Binding-site contacts:
Ligand atom C5 contacts residue ALA196 of chain 1.D at 4.3 Å (hydrophobic).
Ligand atom C6 contacts residue LEU194 of chain 1.D at 3.5 Å (hydrophobic).
Ligand atom C3 contacts residue ASP195 of chain 1.D at 3.8 Å.
Ligand atom O6 contacts residue LEU194 of chain 1.D at 4.5 Å.
Ligand atom C6 contacts residue PRO197 of chain 1.D at 4.0 Å (hydrophobic).
Ligand atom O2 contacts residue ASP195 of chain 1.D at 3.2 Å (salt-bridge).
Ligand atom O3 contacts residue ASP195 of chain 1.D at 2.5 Å (salt-bridge).
Ligand atom O5 contacts residue ASP195 of chain 1.D at 4.2 Å.
Ligand atom C6 contacts residue ALA196 of chain 1.D at 4.0 Å (hydrophobic).
Ligand atom C4 contacts residue ASP195 of chain 1.D at 3.6 Å.
Ligand atom C6 contacts residue ALA196 of chain 1.D at 4.1 Å (hydrophobic).
Ligand atom C4 contacts residue ASP195 of chain 1.D at 3.9 Å.
Ligand atom O4 contacts residue PRO197 of chain 1.D at 3.8 Å.
Ligand atom O4 contacts residue ALA196 of chain 1.D at 4.1 Å.
Ligand atom C6 contacts residue ASP195 of chain 1.D at 4.2 Å.
Ligand atom C2 contacts residue ASP195 of chain 1.D at 4.0 Å.
Ligand atom O4 contacts residue ASP195 of chain 1.D at 4.3 Å.
Ligand atom O4 contacts residue LEU194 of chain 1.D at 4.0 Å.
Ligand atom C1 contacts residue ASP195 of chain 1.D at 4.1 Å.
Ligand atom C4 contacts residue ALA196 of chain 1.D at 4.4 Å (hydrophobic).
Ligand atom C3 contacts residue ASP195 of chain 1.D at 3.5 Å.
Ligand atom C5 contacts residue ASP195 of chain 1.D at 3.5 Å.
Ligand atom C2 contacts residue ASP195 of chain 1.D at 4.5 Å.
Ligand atom O4 contacts residue ASP195 of chain 1.D at 3.5 Å.
Ligand atom C5 contacts residue LEU194 of chain 1.D at 4.4 Å (hydrophobic).

Sequence of chain 1.D:
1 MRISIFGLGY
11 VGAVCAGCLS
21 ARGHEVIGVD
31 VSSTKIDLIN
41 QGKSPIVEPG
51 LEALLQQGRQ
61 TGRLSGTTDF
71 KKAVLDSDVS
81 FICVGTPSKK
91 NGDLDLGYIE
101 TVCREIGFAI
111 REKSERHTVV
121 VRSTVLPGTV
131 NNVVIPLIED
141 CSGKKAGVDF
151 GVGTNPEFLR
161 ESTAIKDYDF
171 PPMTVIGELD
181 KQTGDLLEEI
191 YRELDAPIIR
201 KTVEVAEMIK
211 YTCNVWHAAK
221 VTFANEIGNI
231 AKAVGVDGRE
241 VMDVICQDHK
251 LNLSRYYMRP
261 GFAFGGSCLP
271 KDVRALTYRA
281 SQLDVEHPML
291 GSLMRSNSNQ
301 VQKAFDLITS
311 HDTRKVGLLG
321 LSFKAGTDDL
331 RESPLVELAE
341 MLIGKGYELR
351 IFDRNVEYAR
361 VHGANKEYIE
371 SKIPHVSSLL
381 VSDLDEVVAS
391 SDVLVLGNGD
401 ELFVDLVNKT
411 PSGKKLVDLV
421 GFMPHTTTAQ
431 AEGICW

A protein and the small-molecule ligand that binds it are described below.
Small molecule (SMILES): OC[C@H]1O[C@@](CO)(O[C@H]2O[C@H](CO)[C@@H](O)[C@H](O)[C@H]2O)[C@@H](O)[C@@H]1O